Binding-site contacts:
Ligand atom C2' contacts residue TYR64 of chain 1.G at 3.3 Å (hydrophobic).
Ligand atom O2G contacts residue ARG172 of chain 1.G at 3.3 Å (salt-bridge).
Ligand atom O3G contacts residue SER16 of chain 1.G at 3.2 Å (h-bond).
Ligand atom C6 contacts residue GLN75 of chain 1.G at 3.4 Å.
Ligand atom O1B contacts residue ILE11 of chain 1.G at 3.1 Å.
Ligand atom O1G contacts residue SER16 of chain 1.G at 2.9 Å (h-bond).
Ligand atom N6 contacts residue ARG82 of chain 1.G at 2.8 Å (salt-bridge).
Ligand atom PB contacts residue ARG106 of chain 1.G at 3.4 Å.
Ligand atom O1G contacts residue LYS15 of chain 1.G at 3.4 Å (salt-bridge).
Ligand atom C3' contacts residue TYR64 of chain 1.G at 3.3 Å (hydrophobic).
Ligand atom N1 contacts residue PHE115 of chain 1.G at 3.3 Å.
Ligand atom O2A contacts residue ARG172 of chain 1.G at 2.6 Å (salt-bridge).
Ligand atom O2B contacts residue ARG106 of chain 1.G at 2.7 Å (salt-bridge).
Ligand atom C5 contacts residue PHE115 of chain 1.G at 3.5 Å (hydrophobic).
Ligand atom O3G contacts residue LYS15 of chain 1.G at 2.5 Å (salt-bridge).
Ligand atom O3' contacts residue TYR64 of chain 1.G at 2.4 Å (h-bond).
Ligand atom C3' contacts residue GLU175 of chain 1.G at 3.4 Å.
Ligand atom C4 contacts residue PHE115 of chain 1.G at 3.5 Å (hydrophobic).
Ligand atom N3 contacts residue PHE74 of chain 1.G at 3.5 Å.
Ligand atom O3' contacts residue GLU175 of chain 1.G at 2.9 Å (salt-bridge).
Ligand atom O3A contacts residue ARG106 of chain 1.G at 3.2 Å (salt-bridge).
Ligand atom N1 contacts residue PHE74 of chain 1.G at 3.5 Å.
Ligand atom O1A contacts residue VAL36 of chain 1.G at 3.2 Å.
Ligand atom O3B contacts residue ARG170 of chain 1.G at 3.1 Å (salt-bridge).
Ligand atom O5' contacts residue VAL36 of chain 1.G at 3.3 Å.
Ligand atom O2B contacts residue LYS15 of chain 1.G at 3.3 Å.
Ligand atom O2G contacts residue SER16 of chain 1.G at 2.8 Å (h-bond).
Ligand atom N6 contacts residue GLN75 of chain 1.G at 2.8 Å (h-bond).
Ligand atom O2A contacts residue VAL36 of chain 1.G at 3.1 Å.
Ligand atom N7 contacts residue ARG82 of chain 1.G at 2.9 Å (salt-bridge).
Ligand atom N6 contacts residue PHE115 of chain 1.G at 3.3 Å.
Ligand atom O1A contacts residue LYS15 of chain 1.G at 3.0 Å (salt-bridge).
Ligand atom C6 contacts residue PHE115 of chain 1.G at 3.1 Å (hydrophobic).
Ligand atom N1 contacts residue GLN75 of chain 1.G at 3.1 Å (h-bond).
Ligand atom O1B contacts residue ARG170 of chain 1.G at 3.1 Å (salt-bridge).
Ligand atom C2 contacts residue PHE74 of chain 1.G at 3.4 Å (hydrophobic).
Ligand atom N7 contacts residue PHE115 of chain 1.G at 3.5 Å.
Ligand atom O1B contacts residue ALA12 of chain 1.G at 2.6 Å (h-bond).
Ligand atom PG contacts residue SER16 of chain 1.G at 3.2 Å.
Ligand atom PA contacts residue VAL36 of chain 1.G at 3.4 Å.

Sequence of chain 1.G:
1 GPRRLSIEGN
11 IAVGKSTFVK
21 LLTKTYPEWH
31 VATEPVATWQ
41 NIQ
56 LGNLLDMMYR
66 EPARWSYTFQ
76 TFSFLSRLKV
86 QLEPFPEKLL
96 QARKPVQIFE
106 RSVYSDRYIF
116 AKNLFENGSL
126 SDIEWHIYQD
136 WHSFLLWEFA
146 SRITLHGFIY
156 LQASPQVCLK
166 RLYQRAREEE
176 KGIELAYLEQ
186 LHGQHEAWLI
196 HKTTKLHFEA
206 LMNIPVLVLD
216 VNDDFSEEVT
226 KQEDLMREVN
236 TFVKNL

This small molecule binds to this protein.
Small molecule (SMILES): Nc1ncnc2c1ncn2[C@H]1C[C@H](O)[C@@H](CO[P](=O)(O)O[P](=O)(O)OP(=O)(O)O)O1